Sequence of chain 1.B:
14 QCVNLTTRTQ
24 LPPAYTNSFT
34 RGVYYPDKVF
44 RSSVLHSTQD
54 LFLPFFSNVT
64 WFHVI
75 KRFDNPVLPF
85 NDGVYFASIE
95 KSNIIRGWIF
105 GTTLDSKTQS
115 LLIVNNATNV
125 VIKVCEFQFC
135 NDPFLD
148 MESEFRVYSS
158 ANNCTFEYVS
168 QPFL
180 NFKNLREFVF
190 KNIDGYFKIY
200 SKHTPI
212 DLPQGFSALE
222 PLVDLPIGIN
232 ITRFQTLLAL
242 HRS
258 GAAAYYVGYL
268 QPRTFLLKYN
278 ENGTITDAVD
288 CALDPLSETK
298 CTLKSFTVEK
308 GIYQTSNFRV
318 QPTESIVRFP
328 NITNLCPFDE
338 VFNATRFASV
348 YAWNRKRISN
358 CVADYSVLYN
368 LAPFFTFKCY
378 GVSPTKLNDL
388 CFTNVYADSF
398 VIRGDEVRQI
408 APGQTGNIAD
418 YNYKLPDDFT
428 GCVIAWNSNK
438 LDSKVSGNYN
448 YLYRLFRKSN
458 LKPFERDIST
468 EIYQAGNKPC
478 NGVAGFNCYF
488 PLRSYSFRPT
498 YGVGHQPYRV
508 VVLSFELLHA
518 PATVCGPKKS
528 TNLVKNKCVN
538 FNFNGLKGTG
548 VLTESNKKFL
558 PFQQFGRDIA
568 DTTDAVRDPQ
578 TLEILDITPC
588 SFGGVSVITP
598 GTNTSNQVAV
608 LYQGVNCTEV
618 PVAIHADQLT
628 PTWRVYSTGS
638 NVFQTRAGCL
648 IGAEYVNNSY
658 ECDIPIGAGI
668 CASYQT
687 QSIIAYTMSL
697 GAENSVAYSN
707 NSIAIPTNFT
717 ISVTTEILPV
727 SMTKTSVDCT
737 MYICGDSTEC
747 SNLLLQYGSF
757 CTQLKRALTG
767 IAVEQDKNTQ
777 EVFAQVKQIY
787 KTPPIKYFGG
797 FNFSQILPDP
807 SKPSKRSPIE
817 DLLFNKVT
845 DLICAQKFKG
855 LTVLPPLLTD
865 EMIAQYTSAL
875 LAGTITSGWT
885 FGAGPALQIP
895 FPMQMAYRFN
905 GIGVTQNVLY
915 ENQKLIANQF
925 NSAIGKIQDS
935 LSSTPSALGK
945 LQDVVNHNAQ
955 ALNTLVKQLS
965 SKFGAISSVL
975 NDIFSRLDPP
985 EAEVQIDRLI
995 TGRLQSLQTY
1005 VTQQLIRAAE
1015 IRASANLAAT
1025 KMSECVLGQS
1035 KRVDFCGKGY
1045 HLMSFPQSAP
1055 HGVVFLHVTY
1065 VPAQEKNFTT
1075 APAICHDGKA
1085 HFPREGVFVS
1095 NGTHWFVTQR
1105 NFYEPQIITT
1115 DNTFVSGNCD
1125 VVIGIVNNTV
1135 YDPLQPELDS

A protein and the small-molecule ligand that binds it are described below.
Small molecule (SMILES): CC(=O)N[C@@H]1[C@@H](O)[C@H](O)[C@@H](CO)O[C@H]1O

Binding-site contacts:
Ligand atom C8 contacts residue ASN613 of chain 1.B at 3.8 Å.
Ligand atom C4 contacts residue ASN613 of chain 1.B at 4.2 Å.
Ligand atom C2 contacts residue ASN613 of chain 1.B at 2.5 Å.
Ligand atom O5 contacts residue ASN613 of chain 1.B at 2.4 Å (h-bond).
Ligand atom C1 contacts residue ASN613 of chain 1.B at 1.4 Å.
Ligand atom C5 contacts residue ASN613 of chain 1.B at 3.7 Å.
Ligand atom C3 contacts residue ASN613 of chain 1.B at 3.8 Å.
Ligand atom C1 contacts residue THR615 of chain 1.B at 4.4 Å.
Ligand atom C7 contacts residue GLN641 of chain 1.B at 4.5 Å.
Ligand atom C8 contacts residue GLN641 of chain 1.B at 3.5 Å.
Ligand atom N2 contacts residue ASN613 of chain 1.B at 2.9 Å (h-bond).
Ligand atom O5 contacts residue THR615 of chain 1.B at 4.1 Å.
Ligand atom C7 contacts residue ASN613 of chain 1.B at 3.2 Å.
Ligand atom O7 contacts residue ASN613 of chain 1.B at 3.1 Å (h-bond).